Sequence of chain 1.A:
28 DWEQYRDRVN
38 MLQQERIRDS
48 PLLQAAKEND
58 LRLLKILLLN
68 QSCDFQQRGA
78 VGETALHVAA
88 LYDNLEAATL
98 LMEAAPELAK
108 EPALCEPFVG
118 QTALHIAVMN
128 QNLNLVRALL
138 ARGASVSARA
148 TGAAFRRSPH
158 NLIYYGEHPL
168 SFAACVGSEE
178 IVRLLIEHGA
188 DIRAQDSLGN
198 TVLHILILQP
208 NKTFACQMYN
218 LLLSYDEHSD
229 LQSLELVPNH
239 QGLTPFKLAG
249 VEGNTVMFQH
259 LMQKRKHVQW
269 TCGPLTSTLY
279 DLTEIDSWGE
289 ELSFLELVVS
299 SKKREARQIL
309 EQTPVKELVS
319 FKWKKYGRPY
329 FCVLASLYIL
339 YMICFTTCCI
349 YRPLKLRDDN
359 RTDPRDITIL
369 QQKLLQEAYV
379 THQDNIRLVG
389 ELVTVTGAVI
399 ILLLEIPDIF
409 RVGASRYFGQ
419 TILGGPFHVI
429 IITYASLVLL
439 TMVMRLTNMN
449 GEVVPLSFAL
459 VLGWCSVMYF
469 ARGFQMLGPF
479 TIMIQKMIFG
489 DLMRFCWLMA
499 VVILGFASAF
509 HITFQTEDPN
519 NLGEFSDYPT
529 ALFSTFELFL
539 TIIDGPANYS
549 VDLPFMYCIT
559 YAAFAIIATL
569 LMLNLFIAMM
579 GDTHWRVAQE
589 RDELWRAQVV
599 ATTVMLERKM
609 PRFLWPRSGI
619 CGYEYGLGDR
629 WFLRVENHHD

Binding-site contacts:
Ligand atom O1 contacts residue CYS556 of chain 1.A at 4.0 Å.
Ligand atom C2 contacts residue THR528 of chain 1.D at 4.2 Å.
Ligand atom C26 contacts residue ALA498 of chain 1.D at 3.9 Å (hydrophobic).
Ligand atom C16 contacts residue ALA560 of chain 1.A at 3.9 Å (hydrophobic).
Ligand atom C24 contacts residue PHE534 of chain 1.D at 4.3 Å (hydrophobic).
Ligand atom C15 contacts residue ALA560 of chain 1.A at 3.6 Å (hydrophobic).
Ligand atom C11 contacts residue PRO527 of chain 1.D at 3.9 Å (hydrophobic).
Ligand atom C11 contacts residue LEU530 of chain 1.D at 4.1 Å (hydrophobic).
Ligand atom C6 contacts residue ILE557 of chain 1.A at 3.7 Å (hydrophobic).
Ligand atom C27 contacts residue ALA498 of chain 1.D at 3.8 Å (hydrophobic).
Ligand atom C9 contacts residue PRO527 of chain 1.D at 4.2 Å (hydrophobic).
Ligand atom C26 contacts residue MET497 of chain 1.D at 3.6 Å (hydrophobic).
Ligand atom C19 contacts residue PRO527 of chain 1.D at 3.5 Å (hydrophobic).
Ligand atom C14 contacts residue PHE531 of chain 1.D at 4.5 Å (hydrophobic).
Ligand atom C25 contacts residue CYS494 of chain 1.D at 4.1 Å (hydrophobic).
Ligand atom C26 contacts residue CYS494 of chain 1.D at 4.2 Å (hydrophobic).
Ligand atom C7 contacts residue ILE557 of chain 1.A at 4.1 Å (hydrophobic).
Ligand atom C1 contacts residue THR528 of chain 1.D at 4.3 Å.
Ligand atom C3 contacts residue CYS556 of chain 1.A at 3.6 Å (hydrophobic).
Ligand atom C5 contacts residue CYS556 of chain 1.A at 4.0 Å (hydrophobic).
Ligand atom C28 contacts residue ILE564 of chain 1.A at 3.9 Å (hydrophobic).
Ligand atom C10 contacts residue PRO527 of chain 1.D at 4.0 Å (hydrophobic).
Ligand atom C12 contacts residue PHE531 of chain 1.D at 4.2 Å (hydrophobic).
Ligand atom C24 contacts residue ILE564 of chain 1.A at 4.2 Å (hydrophobic).
Ligand atom C25 contacts residue MET497 of chain 1.D at 4.5 Å (hydrophobic).
Ligand atom C2 contacts residue CYS556 of chain 1.A at 4.4 Å (hydrophobic).
Ligand atom C4 contacts residue CYS556 of chain 1.A at 4.0 Å (hydrophobic).
Ligand atom C12 contacts residue LEU530 of chain 1.D at 4.0 Å (hydrophobic).
Ligand atom C22 contacts residue PHE534 of chain 1.D at 4.1 Å (hydrophobic).
Ligand atom C21 contacts residue ILE501 of chain 1.D at 4.2 Å (hydrophobic).
Ligand atom C11 contacts residue PHE531 of chain 1.D at 4.3 Å (hydrophobic).
Ligand atom C9 contacts residue PHE531 of chain 1.D at 4.0 Å (hydrophobic).
Ligand atom C21 contacts residue PHE534 of chain 1.D at 4.3 Å (hydrophobic).
Ligand atom C27 contacts residue CYS494 of chain 1.D at 3.7 Å (hydrophobic).
Ligand atom C2 contacts residue PRO527 of chain 1.D at 3.9 Å (hydrophobic).
Ligand atom C14 contacts residue ALA560 of chain 1.A at 4.3 Å (hydrophobic).
Ligand atom C1 contacts residue PRO527 of chain 1.D at 3.2 Å (hydrophobic).
Ligand atom C1 contacts residue PHE531 of chain 1.D at 3.7 Å (hydrophobic).
Ligand atom C6 contacts residue CYS556 of chain 1.A at 3.9 Å (hydrophobic).

The protein below binds the small molecule below.
Small molecule (SMILES): CC(C)[C@@H](C)/C=C/[C@@H](C)[C@H]1CC[C@H]2C3=CC=C4C[C@@H](O)CC[C@]4(C)[C@H]3CC[C@]12C

Sequence of chain 1.D:
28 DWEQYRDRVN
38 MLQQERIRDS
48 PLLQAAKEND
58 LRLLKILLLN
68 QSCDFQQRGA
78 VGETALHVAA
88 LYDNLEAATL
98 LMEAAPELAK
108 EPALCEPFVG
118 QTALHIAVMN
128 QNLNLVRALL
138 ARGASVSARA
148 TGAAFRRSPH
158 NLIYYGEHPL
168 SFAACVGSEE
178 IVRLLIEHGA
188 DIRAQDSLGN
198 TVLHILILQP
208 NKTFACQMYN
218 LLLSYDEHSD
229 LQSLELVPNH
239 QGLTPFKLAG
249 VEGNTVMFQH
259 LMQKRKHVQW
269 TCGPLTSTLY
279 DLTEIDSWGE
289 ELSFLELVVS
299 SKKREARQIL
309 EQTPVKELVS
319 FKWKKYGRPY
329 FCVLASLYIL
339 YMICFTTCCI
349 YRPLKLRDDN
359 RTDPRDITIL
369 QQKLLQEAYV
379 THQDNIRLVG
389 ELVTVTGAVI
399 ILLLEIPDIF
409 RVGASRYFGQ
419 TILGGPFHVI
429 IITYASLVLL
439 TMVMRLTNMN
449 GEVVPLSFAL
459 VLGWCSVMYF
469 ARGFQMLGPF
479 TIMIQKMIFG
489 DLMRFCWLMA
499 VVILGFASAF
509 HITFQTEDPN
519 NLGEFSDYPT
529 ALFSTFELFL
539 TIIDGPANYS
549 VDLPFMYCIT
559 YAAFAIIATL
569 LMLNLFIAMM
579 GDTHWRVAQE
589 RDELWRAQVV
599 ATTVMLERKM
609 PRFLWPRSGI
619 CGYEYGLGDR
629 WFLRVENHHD